Sequence of chain 1.K:
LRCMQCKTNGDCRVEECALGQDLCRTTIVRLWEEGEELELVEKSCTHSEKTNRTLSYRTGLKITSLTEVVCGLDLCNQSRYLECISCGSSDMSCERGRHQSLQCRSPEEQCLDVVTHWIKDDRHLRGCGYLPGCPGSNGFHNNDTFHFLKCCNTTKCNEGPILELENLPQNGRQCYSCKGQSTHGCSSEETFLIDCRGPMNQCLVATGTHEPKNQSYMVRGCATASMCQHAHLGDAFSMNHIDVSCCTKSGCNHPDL

A protein and the small-molecule ligand that binds it are described below.
Small molecule (SMILES): CC(=O)N[C@@H]1[C@@H](O)[C@H](O)[C@@H](CO)O[C@H]1O

Binding-site contacts:
Ligand atom O5 contacts residue ASN172 of chain 1.K at 2.3 Å (h-bond).
Ligand atom C5 contacts residue ASN172 of chain 1.K at 3.6 Å.
Ligand atom C8 contacts residue ASN172 of chain 1.K at 4.2 Å.
Ligand atom C7 contacts residue ASN172 of chain 1.K at 4.2 Å.
Ligand atom C1 contacts residue ASN172 of chain 1.K at 1.4 Å.
Ligand atom C3 contacts residue ASN172 of chain 1.K at 3.9 Å.
Ligand atom C2 contacts residue ASN172 of chain 1.K at 2.6 Å.
Ligand atom C4 contacts residue ASN172 of chain 1.K at 4.3 Å.
Ligand atom N2 contacts residue ASN172 of chain 1.K at 3.1 Å (h-bond).
Ligand atom O5 contacts residue PRO154 of chain 1.K at 4.3 Å.